Sequence of chain 4.A:
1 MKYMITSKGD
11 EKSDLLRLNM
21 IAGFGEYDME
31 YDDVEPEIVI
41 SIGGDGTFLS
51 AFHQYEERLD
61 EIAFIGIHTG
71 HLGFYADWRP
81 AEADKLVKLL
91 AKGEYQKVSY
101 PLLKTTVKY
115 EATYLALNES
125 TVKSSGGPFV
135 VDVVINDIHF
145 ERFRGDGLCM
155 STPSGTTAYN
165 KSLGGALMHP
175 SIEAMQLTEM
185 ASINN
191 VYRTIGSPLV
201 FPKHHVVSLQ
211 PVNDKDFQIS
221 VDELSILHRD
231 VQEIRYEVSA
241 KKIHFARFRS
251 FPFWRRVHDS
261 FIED

Binding-site contacts:
Ligand atom C5 contacts residue ALA162 of chain 1.A at 3.8 Å (hydrophobic).
Ligand atom N1 contacts residue ALA162 of chain 1.A at 3.6 Å.
Ligand atom C2 contacts residue ALA162 of chain 1.A at 4.1 Å (hydrophobic).
Ligand atom C6 contacts residue SER158 of chain 1.A at 4.2 Å.
Ligand atom N6 contacts residue SER158 of chain 1.A at 3.2 Å (h-bond).
Ligand atom N6 contacts residue THR161 of chain 1.A at 3.6 Å (h-bond).
Ligand atom N6 contacts residue ALA162 of chain 1.A at 3.8 Å.
Ligand atom N3 contacts residue PHE74 of chain 1.A at 4.1 Å.
Ligand atom N5' contacts residue LEU72 of chain 1.A at 3.9 Å.
Ligand atom C6 contacts residue ASN122 of chain 1.A at 4.0 Å.
Ligand atom C8 contacts residue ASN122 of chain 1.A at 3.7 Å.
Ligand atom C2 contacts residue PHE74 of chain 1.A at 3.3 Å (hydrophobic).
Ligand atom N1 contacts residue PHE74 of chain 1.A at 3.5 Å.
Ligand atom O4' contacts residue ASP45 of chain 1.A at 3.4 Å (salt-bridge).
Ligand atom N7 contacts residue ASP45 of chain 1.A at 4.0 Å.
Ligand atom C6 contacts residue THR161 of chain 1.A at 3.5 Å.
Ligand atom C8 contacts residue ASP45 of chain 1.A at 3.5 Å.
Ligand atom C1' contacts residue ASP45 of chain 1.A at 4.0 Å.
Ligand atom C4 contacts residue ASP45 of chain 1.A at 3.7 Å.
Ligand atom N5' contacts residue GLY73 of chain 1.A at 4.0 Å.
Ligand atom C2 contacts residue THR161 of chain 1.A at 3.4 Å.
Ligand atom BR8 contacts residue LEU49 of chain 1.A at 3.5 Å.
Ligand atom N5' contacts residue ASP45 of chain 1.A at 2.9 Å (salt-bridge).
Ligand atom C5 contacts residue ASP45 of chain 1.A at 4.0 Å.
Ligand atom C6 contacts residue ALA162 of chain 1.A at 3.6 Å (hydrophobic).
Ligand atom N9 contacts residue ASP45 of chain 1.A at 3.7 Å.
Ligand atom C5' contacts residue ASP45 of chain 1.A at 4.1 Å.
Ligand atom N7 contacts residue ASN122 of chain 1.A at 3.0 Å (h-bond).
Ligand atom BR8 contacts residue GLY46 of chain 1.A at 3.7 Å.
Ligand atom N7 contacts residue ALA162 of chain 1.A at 4.2 Å.
Ligand atom N3 contacts residue ASP45 of chain 1.A at 3.9 Å.
Ligand atom N6 contacts residue TYR75 of chain 1.A at 3.7 Å.
Ligand atom N1 contacts residue THR161 of chain 1.A at 2.7 Å (h-bond).
Ligand atom O3' contacts residue ARG148 of chain 4.A at 3.8 Å.
Ligand atom N6 contacts residue ASN122 of chain 1.A at 3.0 Å (h-bond).
Ligand atom BR8 contacts residue ASN122 of chain 1.A at 4.0 Å.
Ligand atom N7 contacts residue TYR75 of chain 1.A at 4.2 Å.
Ligand atom C5 contacts residue ASN122 of chain 1.A at 3.9 Å.
Ligand atom N6 contacts residue GLY159 of chain 1.A at 4.0 Å.
Ligand atom BR8 contacts residue ASP45 of chain 1.A at 3.8 Å.

Sequence of chain 1.A:
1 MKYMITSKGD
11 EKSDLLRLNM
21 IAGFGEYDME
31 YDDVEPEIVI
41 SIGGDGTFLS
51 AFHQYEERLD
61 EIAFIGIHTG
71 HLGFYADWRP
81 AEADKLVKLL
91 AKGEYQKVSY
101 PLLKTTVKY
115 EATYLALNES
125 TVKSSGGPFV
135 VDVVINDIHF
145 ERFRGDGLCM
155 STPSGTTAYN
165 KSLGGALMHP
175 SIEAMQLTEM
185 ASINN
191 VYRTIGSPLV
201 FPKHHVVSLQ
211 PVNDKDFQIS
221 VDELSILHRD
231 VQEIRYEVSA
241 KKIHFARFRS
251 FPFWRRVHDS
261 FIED

A small-molecule ligand and the protein it binds are described below.
Small molecule (SMILES): NC[C@H]1O[C@@H](n2c(Br)nc3c(N)ncnc32)[C@H](O)[C@@H]1O